Binding-site contacts:
Ligand atom C1 contacts residue TYR325 of chain 1.B at 3.2 Å (hydrophobic).
Ligand atom C9 contacts residue GLU196 of chain 1.B at 3.5 Å.
Ligand atom C9 contacts residue ASN214 of chain 1.B at 3.9 Å.
Ligand atom O9 contacts residue GLU196 of chain 1.B at 2.8 Å (salt-bridge).
Ligand atom O10 contacts residue ARG71 of chain 1.B at 2.8 Å (salt-bridge).
Ligand atom C11 contacts residue ILE142 of chain 1.B at 3.9 Å (hydrophobic).
Ligand atom O6 contacts residue ARG212 of chain 1.B at 3.4 Å (salt-bridge).
Ligand atom O1A contacts residue TYR325 of chain 1.B at 3.6 Å.
Ligand atom O1B contacts residue TYR325 of chain 1.B at 3.5 Å (h-bond).
Ligand atom O6 contacts residue TYR325 of chain 1.B at 2.6 Å (h-bond).
Ligand atom O2 contacts residue ASP70 of chain 1.B at 2.8 Å (salt-bridge).
Ligand atom O9 contacts residue ALA166 of chain 1.B at 3.4 Å.
Ligand atom O10 contacts residue ASP70 of chain 1.B at 3.6 Å.
Ligand atom C9 contacts residue ALA166 of chain 1.B at 3.5 Å (hydrophobic).
Ligand atom O1B contacts residue ARG37 of chain 1.B at 3.0 Å (salt-bridge).
Ligand atom C3 contacts residue ASP70 of chain 1.B at 3.9 Å.
Ligand atom C11 contacts residue TRP98 of chain 1.B at 3.8 Å (hydrophobic).
Ligand atom C10 contacts residue ARG71 of chain 1.B at 3.9 Å.
Ligand atom C6 contacts residue TYR325 of chain 1.B at 3.5 Å (hydrophobic).
Ligand atom C4 contacts residue GLU38 of chain 1.B at 3.7 Å.
Ligand atom C6 contacts residue GLU197 of chain 1.B at 3.5 Å.
Ligand atom O4 contacts residue GLU38 of chain 1.B at 3.1 Å (salt-bridge).
Ligand atom O4 contacts residue ASP70 of chain 1.B at 3.4 Å.
Ligand atom C3 contacts residue ARG37 of chain 1.B at 3.9 Å.
Ligand atom O1A contacts residue ARG212 of chain 1.B at 3.3 Å (salt-bridge).
Ligand atom O8 contacts residue GLU196 of chain 1.B at 3.5 Å (salt-bridge).
Ligand atom O6 contacts residue GLU197 of chain 1.B at 3.5 Å (salt-bridge).
Ligand atom C5 contacts residue ASP70 of chain 1.B at 3.9 Å.
Ligand atom C2 contacts residue TYR325 of chain 1.B at 3.0 Å (hydrophobic).
Ligand atom O9 contacts residue ARG144 of chain 1.B at 3.4 Å (salt-bridge).
Ligand atom C2 contacts residue ASP70 of chain 1.B at 3.9 Å.
Ligand atom C4 contacts residue TYR325 of chain 1.B at 3.4 Å (hydrophobic).
Ligand atom O8 contacts residue GLU197 of chain 1.B at 3.9 Å.
Ligand atom C3 contacts residue TYR325 of chain 1.B at 2.9 Å (hydrophobic).
Ligand atom O1A contacts residue ARG291 of chain 1.B at 3.0 Å (salt-bridge).
Ligand atom C1 contacts residue ARG291 of chain 1.B at 3.7 Å.
Ligand atom C3 contacts residue GLU38 of chain 1.B at 3.5 Å.
Ligand atom O1B contacts residue ARG291 of chain 1.B at 3.0 Å (salt-bridge).
Ligand atom O8 contacts residue ARG212 of chain 1.B at 3.5 Å.
Ligand atom C8 contacts residue ARG212 of chain 1.B at 3.4 Å.

Sequence of chain 1.B:
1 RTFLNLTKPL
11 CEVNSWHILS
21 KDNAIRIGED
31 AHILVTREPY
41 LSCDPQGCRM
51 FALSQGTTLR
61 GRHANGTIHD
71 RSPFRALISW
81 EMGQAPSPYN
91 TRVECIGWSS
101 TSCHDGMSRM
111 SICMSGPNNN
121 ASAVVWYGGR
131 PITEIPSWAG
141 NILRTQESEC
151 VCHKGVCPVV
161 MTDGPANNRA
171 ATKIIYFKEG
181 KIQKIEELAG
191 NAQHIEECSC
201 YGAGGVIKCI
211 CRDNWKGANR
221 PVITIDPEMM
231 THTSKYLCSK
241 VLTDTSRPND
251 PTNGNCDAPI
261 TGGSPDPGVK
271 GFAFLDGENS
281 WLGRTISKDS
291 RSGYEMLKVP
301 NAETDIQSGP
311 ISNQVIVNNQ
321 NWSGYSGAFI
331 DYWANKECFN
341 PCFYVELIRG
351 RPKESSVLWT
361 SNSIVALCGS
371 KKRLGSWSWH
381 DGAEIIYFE

The protein below binds the small molecule below.
Small molecule (SMILES): CC(=O)N[C@H]1[C@H]([C@H](O)[C@H](O)CO)O[C@@](O)(C(=O)O)C[C@@H]1O